Binding-site contacts:
Ligand atom C11 contacts residue TRP92 of chain 1.A at 3.1 Å (hydrophobic).
Ligand atom N2 contacts residue TYR138 of chain 1.A at 2.8 Å (h-bond).
Ligand atom O2 contacts residue TYR190 of chain 1.A at 3.7 Å.
Ligand atom C5 contacts residue MET25 of chain 1.A at 3.5 Å (hydrophobic).
Ligand atom O4 contacts residue HIS175 of chain 1.A at 3.8 Å.
Ligand atom C13 contacts residue MET25 of chain 1.A at 3.3 Å (hydrophobic).
Ligand atom O3 contacts residue TYR138 of chain 1.A at 3.3 Å.
Ligand atom O4 contacts residue TYR190 of chain 1.A at 2.5 Å (h-bond).
Ligand atom C8 contacts residue TRP179 of chain 1.A at 3.2 Å (hydrophobic).
Ligand atom O1 contacts residue TRP92 of chain 1.A at 3.2 Å (h-bond).
Ligand atom O2 contacts residue HIS175 of chain 1.A at 3.0 Å.
Ligand atom O5 contacts residue MET171 of chain 1.A at 3.5 Å.
Ligand atom C18 contacts residue ILE50 of chain 1.A at 3.7 Å (hydrophobic).
Ligand atom C17 contacts residue TYR138 of chain 1.A at 3.8 Å (hydrophobic).
Ligand atom C17 contacts residue ILE50 of chain 1.A at 3.6 Å (hydrophobic).
Ligand atom C3 contacts residue TYR138 of chain 1.A at 3.5 Å (hydrophobic).
Ligand atom O5 contacts residue HIS175 of chain 1.A at 3.7 Å.
Ligand atom C10 contacts residue MET25 of chain 1.A at 3.3 Å (hydrophobic).
Ligand atom C7 contacts residue TRP179 of chain 1.A at 3.2 Å (hydrophobic).
Ligand atom C26 contacts residue GLY115 of chain 1.A at 3.4 Å.
Ligand atom O1 contacts residue MET25 of chain 1.A at 3.6 Å.
Ligand atom C2 contacts residue TRP114 of chain 1.A at 3.5 Å (hydrophobic).
Ligand atom O1 contacts residue HIS22 of chain 1.A at 3.0 Å (h-bond).
Ligand atom C26 contacts residue HIS175 of chain 1.A at 3.4 Å.
Ligand atom C14 contacts residue MET25 of chain 1.A at 3.2 Å (hydrophobic).
Ligand atom C11 contacts residue HIS22 of chain 1.A at 3.8 Å.
Ligand atom O4 contacts residue ILE144 of chain 1.A at 3.4 Å.
Ligand atom C25 contacts residue HIS175 of chain 1.A at 3.4 Å.
Ligand atom N1 contacts residue TRP114 of chain 1.A at 3.5 Å.
Ligand atom C19 contacts residue ILE42 of chain 1.A at 3.5 Å (hydrophobic).
Ligand atom C12 contacts residue MET25 of chain 1.A at 3.4 Å (hydrophobic).
Ligand atom C27 contacts residue HIS175 of chain 1.A at 3.8 Å.
Ligand atom O5 contacts residue GLY115 of chain 1.A at 3.5 Å.
Ligand atom C6 contacts residue TRP114 of chain 1.A at 3.7 Å (hydrophobic).
Ligand atom C12 contacts residue TRP92 of chain 1.A at 3.8 Å (hydrophobic).
Ligand atom C22 contacts residue TRP114 of chain 1.A at 3.7 Å (hydrophobic).
Ligand atom N3 contacts residue MET25 of chain 1.A at 3.6 Å.
Ligand atom C25 contacts residue GLY115 of chain 1.A at 3.3 Å.
Ligand atom C22 contacts residue TYR138 of chain 1.A at 3.3 Å (hydrophobic).
Ligand atom O1 contacts residue PHE88 of chain 1.A at 3.1 Å.

Sequence of chain 1.A:
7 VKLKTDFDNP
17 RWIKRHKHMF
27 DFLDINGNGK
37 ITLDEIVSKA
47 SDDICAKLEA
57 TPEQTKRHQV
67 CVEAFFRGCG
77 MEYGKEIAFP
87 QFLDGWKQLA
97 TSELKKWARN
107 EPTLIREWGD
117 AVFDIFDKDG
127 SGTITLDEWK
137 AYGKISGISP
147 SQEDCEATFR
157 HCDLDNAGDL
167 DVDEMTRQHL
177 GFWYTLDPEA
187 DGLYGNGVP

This small molecule binds to this protein.
Small molecule (SMILES): O=C1N2C(=N[C@@]1(Cc1ccc(O)cc1)OO)C(Cc1ccccc1)=Nc1c2ccc2cc(O)ccc12